Sequence of chain 1.A:
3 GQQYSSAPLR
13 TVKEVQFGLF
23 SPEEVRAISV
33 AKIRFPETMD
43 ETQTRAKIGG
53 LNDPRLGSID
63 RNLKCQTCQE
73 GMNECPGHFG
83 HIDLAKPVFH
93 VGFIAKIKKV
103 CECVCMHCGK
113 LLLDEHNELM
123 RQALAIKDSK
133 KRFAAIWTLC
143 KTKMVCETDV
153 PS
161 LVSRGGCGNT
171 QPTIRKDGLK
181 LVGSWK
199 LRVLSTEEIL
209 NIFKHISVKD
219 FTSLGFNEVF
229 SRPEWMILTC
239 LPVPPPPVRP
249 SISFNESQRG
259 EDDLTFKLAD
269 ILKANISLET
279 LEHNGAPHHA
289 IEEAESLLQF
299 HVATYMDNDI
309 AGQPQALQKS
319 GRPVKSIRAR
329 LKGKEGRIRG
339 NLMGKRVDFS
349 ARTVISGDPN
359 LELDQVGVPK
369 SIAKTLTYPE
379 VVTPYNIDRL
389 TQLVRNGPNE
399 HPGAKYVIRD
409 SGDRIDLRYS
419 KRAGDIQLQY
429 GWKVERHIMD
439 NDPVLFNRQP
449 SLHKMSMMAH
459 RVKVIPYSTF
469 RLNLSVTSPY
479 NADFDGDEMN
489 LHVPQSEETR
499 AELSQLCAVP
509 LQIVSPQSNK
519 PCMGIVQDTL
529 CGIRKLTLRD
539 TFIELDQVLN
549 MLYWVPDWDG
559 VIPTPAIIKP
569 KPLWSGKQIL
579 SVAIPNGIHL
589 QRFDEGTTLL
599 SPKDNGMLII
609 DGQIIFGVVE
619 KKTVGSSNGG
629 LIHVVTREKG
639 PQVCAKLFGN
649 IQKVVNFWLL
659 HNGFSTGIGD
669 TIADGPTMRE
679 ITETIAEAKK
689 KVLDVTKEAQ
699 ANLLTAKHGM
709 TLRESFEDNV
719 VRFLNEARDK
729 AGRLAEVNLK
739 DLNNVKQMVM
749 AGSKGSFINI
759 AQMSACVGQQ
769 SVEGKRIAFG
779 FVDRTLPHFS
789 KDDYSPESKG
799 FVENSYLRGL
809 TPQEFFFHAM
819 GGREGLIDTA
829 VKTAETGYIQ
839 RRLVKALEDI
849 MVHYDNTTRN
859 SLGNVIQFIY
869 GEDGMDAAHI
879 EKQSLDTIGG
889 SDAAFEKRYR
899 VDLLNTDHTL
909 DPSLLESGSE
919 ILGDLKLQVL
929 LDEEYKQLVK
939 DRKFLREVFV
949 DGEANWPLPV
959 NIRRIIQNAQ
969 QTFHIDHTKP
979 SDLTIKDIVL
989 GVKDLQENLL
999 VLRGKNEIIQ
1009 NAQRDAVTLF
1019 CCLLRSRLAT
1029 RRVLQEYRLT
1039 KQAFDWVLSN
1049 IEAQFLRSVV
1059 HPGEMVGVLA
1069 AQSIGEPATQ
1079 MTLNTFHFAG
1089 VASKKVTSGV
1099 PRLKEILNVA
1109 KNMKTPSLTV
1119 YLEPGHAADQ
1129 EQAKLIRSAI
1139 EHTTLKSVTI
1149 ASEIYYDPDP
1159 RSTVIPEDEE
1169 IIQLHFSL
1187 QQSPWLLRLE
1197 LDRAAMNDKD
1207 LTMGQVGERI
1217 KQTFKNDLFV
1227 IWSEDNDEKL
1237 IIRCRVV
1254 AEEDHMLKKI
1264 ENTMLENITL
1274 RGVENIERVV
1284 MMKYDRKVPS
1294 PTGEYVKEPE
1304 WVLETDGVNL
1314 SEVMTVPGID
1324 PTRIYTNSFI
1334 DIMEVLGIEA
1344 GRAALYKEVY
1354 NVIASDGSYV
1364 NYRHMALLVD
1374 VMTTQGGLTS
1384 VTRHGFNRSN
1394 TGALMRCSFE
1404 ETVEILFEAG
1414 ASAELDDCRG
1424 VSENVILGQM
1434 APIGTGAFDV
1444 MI

Sequence of chain 1.B:
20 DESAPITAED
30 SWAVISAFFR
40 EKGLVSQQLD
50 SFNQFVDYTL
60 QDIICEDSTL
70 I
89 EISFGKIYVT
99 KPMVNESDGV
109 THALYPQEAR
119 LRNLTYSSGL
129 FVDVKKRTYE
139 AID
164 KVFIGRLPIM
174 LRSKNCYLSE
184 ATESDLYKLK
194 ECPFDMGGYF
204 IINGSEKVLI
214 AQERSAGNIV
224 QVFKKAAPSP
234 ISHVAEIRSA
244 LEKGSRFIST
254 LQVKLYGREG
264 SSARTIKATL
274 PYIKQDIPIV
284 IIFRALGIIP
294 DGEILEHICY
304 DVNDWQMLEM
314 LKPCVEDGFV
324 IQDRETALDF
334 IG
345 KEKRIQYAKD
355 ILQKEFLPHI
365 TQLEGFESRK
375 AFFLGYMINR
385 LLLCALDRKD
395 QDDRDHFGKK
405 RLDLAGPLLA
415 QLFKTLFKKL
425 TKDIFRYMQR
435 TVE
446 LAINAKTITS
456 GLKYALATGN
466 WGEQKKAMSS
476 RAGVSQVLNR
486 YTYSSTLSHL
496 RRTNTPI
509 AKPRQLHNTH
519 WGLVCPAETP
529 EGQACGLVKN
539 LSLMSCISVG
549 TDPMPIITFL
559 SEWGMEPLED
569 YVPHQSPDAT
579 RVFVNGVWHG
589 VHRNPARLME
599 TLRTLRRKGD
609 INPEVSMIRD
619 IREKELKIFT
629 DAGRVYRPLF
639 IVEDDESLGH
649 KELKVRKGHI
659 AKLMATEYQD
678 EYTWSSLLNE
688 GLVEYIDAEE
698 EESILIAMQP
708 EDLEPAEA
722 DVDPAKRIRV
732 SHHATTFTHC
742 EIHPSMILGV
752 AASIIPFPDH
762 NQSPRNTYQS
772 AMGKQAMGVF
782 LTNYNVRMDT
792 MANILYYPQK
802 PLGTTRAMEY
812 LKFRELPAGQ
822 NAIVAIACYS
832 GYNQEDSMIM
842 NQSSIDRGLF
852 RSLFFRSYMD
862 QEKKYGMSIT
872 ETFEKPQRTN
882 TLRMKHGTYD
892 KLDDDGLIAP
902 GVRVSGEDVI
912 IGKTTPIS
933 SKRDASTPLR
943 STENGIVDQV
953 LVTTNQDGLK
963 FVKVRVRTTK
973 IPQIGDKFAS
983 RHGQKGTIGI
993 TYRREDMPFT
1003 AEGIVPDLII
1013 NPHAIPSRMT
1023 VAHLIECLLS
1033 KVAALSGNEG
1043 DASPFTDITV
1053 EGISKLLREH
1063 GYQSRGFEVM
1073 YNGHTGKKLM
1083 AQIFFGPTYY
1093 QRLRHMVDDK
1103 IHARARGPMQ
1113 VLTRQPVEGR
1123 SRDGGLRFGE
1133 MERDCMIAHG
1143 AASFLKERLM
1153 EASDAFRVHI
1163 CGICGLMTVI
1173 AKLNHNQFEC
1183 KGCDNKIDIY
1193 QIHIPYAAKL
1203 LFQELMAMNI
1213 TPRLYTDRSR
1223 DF

Binding-site contacts:
Ligand atom C6 contacts residue DC23 of chain 1.L at 3.6 Å.
Ligand atom O2' contacts residue ASP485 of chain 1.A at 3.2 Å (salt-bridge).
Ligand atom N3 contacts residue DC21 of chain 1.L at 3.6 Å (h-bond).
Ligand atom N1 contacts residue DC21 of chain 1.L at 3.4 Å (h-bond).
Ligand atom N2 contacts residue DC21 of chain 1.L at 3.1 Å (h-bond).
Ligand atom C4' contacts residue ASP485 of chain 1.A at 3.6 Å.
Ligand atom O6 contacts residue DC23 of chain 1.L at 3.2 Å (h-bond).
Ligand atom C2 contacts residue DC21 of chain 1.L at 3.1 Å.
Ligand atom N6 contacts residue DC21 of chain 1.L at 3.2 Å (h-bond).
Ligand atom OP1 contacts residue GLN776 of chain 1.B at 3.0 Å (h-bond).
Ligand atom O3' contacts residue MG1 of chain 1.O at 1.9 Å.
Ligand atom C2 contacts residue DT22 of chain 1.L at 3.2 Å.
Ligand atom P contacts residue LYS979 of chain 1.B at 3.7 Å.
Ligand atom O2' contacts residue ARG446 of chain 1.A at 2.7 Å (salt-bridge).
Ligand atom N3 contacts residue DC20 of chain 1.L at 3.6 Å (h-bond).
Ligand atom O3' contacts residue ASP485 of chain 1.A at 3.3 Å (salt-bridge).
Ligand atom N1 contacts residue DC23 of chain 1.L at 3.0 Å (h-bond).
Ligand atom O3' contacts residue LYS979 of chain 1.B at 3.4 Å (salt-bridge).
Ligand atom O6 contacts residue DT22 of chain 1.L at 3.6 Å.
Ligand atom OP1 contacts residue LYS987 of chain 1.B at 3.4 Å.
Ligand atom C5' contacts residue HIS1097 of chain 1.B at 3.7 Å.
Ligand atom N1 contacts residue DT22 of chain 1.L at 3.1 Å (h-bond).
Ligand atom N7 contacts residue GLN531 of chain 1.B at 3.2 Å (h-bond).
Ligand atom C2 contacts residue DC20 of chain 1.L at 3.1 Å.
Ligand atom O6 contacts residue DT19 of chain 1.L at 3.3 Å (h-bond).
Ligand atom O3' contacts residue ASP483 of chain 1.A at 3.5 Å (salt-bridge).
Ligand atom N2 contacts residue DT19 of chain 1.L at 3.4 Å (h-bond).
Ligand atom N1 contacts residue DC21 of chain 1.L at 3.3 Å (h-bond).
Ligand atom OP1 contacts residue LYS979 of chain 1.B at 2.7 Å (salt-bridge).
Ligand atom N1 contacts residue DC20 of chain 1.L at 3.0 Å (h-bond).
Ligand atom N6 contacts residue DC23 of chain 1.L at 3.1 Å (h-bond).
Ligand atom C6 contacts residue DC20 of chain 1.L at 3.5 Å.
Ligand atom N2 contacts residue DC20 of chain 1.L at 2.9 Å (h-bond).
Ligand atom N1 contacts residue DT22 of chain 1.L at 3.1 Å (h-bond).
Ligand atom O6 contacts residue DC20 of chain 1.L at 3.0 Å (h-bond).
Ligand atom C2 contacts residue DC23 of chain 1.L at 3.5 Å.
Ligand atom N2 contacts residue DC23 of chain 1.L at 3.5 Å (h-bond).
Ligand atom C3' contacts residue MG1 of chain 1.O at 3.3 Å.
Ligand atom O3' contacts residue GLN776 of chain 1.B at 3.3 Å (h-bond).
Ligand atom N1 contacts residue DT19 of chain 1.L at 3.5 Å (h-bond).

A small-molecule ligand and the protein it binds are described below.
Small molecule (SMILES): Nc1nc(=O)c2ncn([C@@H]3O[C@H](CO[P](=O)(O)O[C@H]4[C@@H](O)[C@H](n5cnc6c(=O)nc(N)[nH]c65)O[C@@H]4CO[P](=O)(O)O[C@H]4[C@@H](O)[C@H](n5cnc6c(N)ncnc65)O[C@@H]4CO[P](=O)(O)O[C@H]4[C@@H](O)[C@H](n5cnc6c(=O)nc(N)[nH]c65)O[C@@H]4CO[P](=O)(O)O[C@H]4[C@@H](O)[C@H](n5cnc6c(N)ncnc65)O[C@@H]4CO)[C@@H](O)[C@H]3O)c2[nH]1